The small molecule below binds the protein below.
Small molecule (SMILES): OC[C@H]1O[C@@H](O)[C@H](O)[C@@H](O)[C@H]1O

Sequence of chain 1.N:
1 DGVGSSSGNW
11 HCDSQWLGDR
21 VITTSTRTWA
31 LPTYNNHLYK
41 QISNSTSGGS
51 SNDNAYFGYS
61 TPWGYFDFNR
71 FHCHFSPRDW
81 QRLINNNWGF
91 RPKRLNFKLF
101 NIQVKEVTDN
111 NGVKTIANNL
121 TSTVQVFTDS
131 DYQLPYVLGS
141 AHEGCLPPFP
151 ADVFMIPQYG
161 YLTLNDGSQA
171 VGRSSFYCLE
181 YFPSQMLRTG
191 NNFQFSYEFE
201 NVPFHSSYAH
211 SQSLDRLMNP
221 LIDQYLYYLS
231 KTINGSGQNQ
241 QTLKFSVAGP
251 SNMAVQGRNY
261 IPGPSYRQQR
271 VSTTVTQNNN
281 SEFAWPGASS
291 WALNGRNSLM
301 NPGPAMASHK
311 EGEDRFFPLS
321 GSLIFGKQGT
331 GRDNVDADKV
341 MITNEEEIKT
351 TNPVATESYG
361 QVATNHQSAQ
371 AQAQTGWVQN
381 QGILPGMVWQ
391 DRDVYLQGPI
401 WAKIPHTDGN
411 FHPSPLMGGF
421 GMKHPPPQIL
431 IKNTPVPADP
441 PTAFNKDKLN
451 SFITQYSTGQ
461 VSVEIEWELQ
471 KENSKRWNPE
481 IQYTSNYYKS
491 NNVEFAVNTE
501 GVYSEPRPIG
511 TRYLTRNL

Binding-site contacts:
Ligand atom C6 contacts residue TRP285 of chain 1.N at 3.2 Å (hydrophobic).
Ligand atom O1 contacts residue ASN252 of chain 1.D at 3.2 Å (h-bond).
Ligand atom O1 contacts residue ALA254 of chain 1.D at 3.8 Å.
Ligand atom C2 contacts residue ASN252 of chain 1.D at 4.2 Å.
Ligand atom O6 contacts residue TRP285 of chain 1.N at 3.6 Å (h-bond).
Ligand atom O1 contacts residue VAL255 of chain 1.D at 3.3 Å.
Ligand atom C4 contacts residue TRP285 of chain 1.N at 2.8 Å (hydrophobic).
Ligand atom O5 contacts residue ASP53 of chain 1.N at 4.1 Å.
Ligand atom C2 contacts residue TRP285 of chain 1.N at 3.4 Å (hydrophobic).
Ligand atom C1 contacts residue TRP285 of chain 1.N at 3.9 Å (hydrophobic).
Ligand atom O3 contacts residue TRP285 of chain 1.N at 3.2 Å.
Ligand atom O2 contacts residue ASN252 of chain 1.D at 3.3 Å (h-bond).
Ligand atom C1 contacts residue ASN252 of chain 1.D at 4.0 Å.
Ligand atom C1 contacts residue VAL255 of chain 1.D at 4.5 Å (hydrophobic).
Ligand atom O2 contacts residue VAL255 of chain 1.D at 4.4 Å.
Ligand atom O4 contacts residue TRP285 of chain 1.N at 1.4 Å.
Ligand atom O1 contacts residue TRP285 of chain 1.N at 3.6 Å.
Ligand atom O5 contacts residue TRP285 of chain 1.N at 3.2 Å.
Ligand atom C3 contacts residue TRP285 of chain 1.N at 3.5 Å (hydrophobic).
Ligand atom C5 contacts residue TRP285 of chain 1.N at 3.4 Å (hydrophobic).
Ligand atom O2 contacts residue TRP285 of chain 1.N at 4.3 Å.
Ligand atom C6 contacts residue ASP53 of chain 1.N at 3.6 Å.

Sequence of chain 1.D:
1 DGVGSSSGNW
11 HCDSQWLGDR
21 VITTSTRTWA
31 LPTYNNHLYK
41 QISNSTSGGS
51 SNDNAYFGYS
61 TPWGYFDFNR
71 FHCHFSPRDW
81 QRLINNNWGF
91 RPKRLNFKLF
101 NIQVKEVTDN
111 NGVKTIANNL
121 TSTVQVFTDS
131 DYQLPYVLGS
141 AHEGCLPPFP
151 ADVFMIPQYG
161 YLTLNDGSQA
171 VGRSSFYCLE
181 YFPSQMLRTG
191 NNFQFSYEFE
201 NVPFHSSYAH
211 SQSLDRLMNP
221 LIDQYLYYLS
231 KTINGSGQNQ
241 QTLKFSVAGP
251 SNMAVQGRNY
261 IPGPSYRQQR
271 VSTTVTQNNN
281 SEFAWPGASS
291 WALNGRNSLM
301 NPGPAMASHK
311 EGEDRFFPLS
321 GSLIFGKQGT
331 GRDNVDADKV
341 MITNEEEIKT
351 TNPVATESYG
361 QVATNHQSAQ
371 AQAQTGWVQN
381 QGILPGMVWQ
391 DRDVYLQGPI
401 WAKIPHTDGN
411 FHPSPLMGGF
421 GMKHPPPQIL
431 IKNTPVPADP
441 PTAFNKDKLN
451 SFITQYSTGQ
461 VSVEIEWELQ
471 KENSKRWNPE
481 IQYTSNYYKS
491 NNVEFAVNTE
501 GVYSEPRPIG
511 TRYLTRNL